The small molecule below binds the protein below.
Small molecule (SMILES): CC1(C)[C@@H]2CC[C@@]1(C)C(=O)C2

Sequence of chain 1.A:
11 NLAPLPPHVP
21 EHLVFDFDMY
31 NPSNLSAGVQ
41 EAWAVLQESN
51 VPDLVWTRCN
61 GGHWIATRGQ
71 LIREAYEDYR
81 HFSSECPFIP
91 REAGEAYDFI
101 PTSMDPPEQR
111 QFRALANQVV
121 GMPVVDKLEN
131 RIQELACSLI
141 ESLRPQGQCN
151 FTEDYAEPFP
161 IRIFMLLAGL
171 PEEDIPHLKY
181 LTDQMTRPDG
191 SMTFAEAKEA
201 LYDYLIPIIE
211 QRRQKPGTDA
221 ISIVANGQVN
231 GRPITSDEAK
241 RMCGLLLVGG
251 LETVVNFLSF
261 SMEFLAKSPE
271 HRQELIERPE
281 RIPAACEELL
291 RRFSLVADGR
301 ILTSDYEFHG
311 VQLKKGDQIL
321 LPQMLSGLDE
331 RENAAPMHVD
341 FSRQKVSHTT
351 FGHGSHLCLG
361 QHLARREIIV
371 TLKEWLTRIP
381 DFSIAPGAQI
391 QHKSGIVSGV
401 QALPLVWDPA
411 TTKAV

Binding-site contacts:
Ligand atom C10 contacts residue VAL248 of chain 1.A at 3.7 Å (hydrophobic).
Ligand atom C2 contacts residue LEU245 of chain 1.A at 3.9 Å (hydrophobic).
Ligand atom C9 contacts residue THR253 of chain 1.A at 3.9 Å.
Ligand atom C8 contacts residue VAL296 of chain 1.A at 3.8 Å (hydrophobic).
Ligand atom C3 contacts residue HEM1 of chain 1.C at 4.3 Å.
Ligand atom C6 contacts residue VAL248 of chain 1.A at 3.8 Å (hydrophobic).
Ligand atom O contacts residue PHE88 of chain 1.A at 3.4 Å.
Ligand atom C10 contacts residue ILE396 of chain 1.A at 4.2 Å (hydrophobic).
Ligand atom C10 contacts residue VAL397 of chain 1.A at 4.2 Å (hydrophobic).
Ligand atom C3 contacts residue LEU245 of chain 1.A at 4.0 Å (hydrophobic).
Ligand atom C8 contacts residue ILE396 of chain 1.A at 4.4 Å (hydrophobic).
Ligand atom C2 contacts residue TYR97 of chain 1.A at 3.6 Å (hydrophobic).
Ligand atom C3 contacts residue THR102 of chain 1.A at 4.0 Å.
Ligand atom C8 contacts residue ASP298 of chain 1.A at 3.7 Å.
Ligand atom C10 contacts residue PHE88 of chain 1.A at 4.0 Å (hydrophobic).
Ligand atom C10 contacts residue THR186 of chain 1.A at 4.1 Å.
Ligand atom C6 contacts residue GLY249 of chain 1.A at 4.1 Å.
Ligand atom C2 contacts residue PHE88 of chain 1.A at 4.3 Å (hydrophobic).
Ligand atom O contacts residue LEU245 of chain 1.A at 3.7 Å.
Ligand atom C5 contacts residue GLY249 of chain 1.A at 4.5 Å.
Ligand atom C9 contacts residue VAL397 of chain 1.A at 4.3 Å (hydrophobic).
Ligand atom C4 contacts residue HEM1 of chain 1.C at 3.7 Å.
Ligand atom C8 contacts residue HEM1 of chain 1.C at 4.2 Å.
Ligand atom C9 contacts residue HEM1 of chain 1.C at 4.0 Å.
Ligand atom C3 contacts residue TYR97 of chain 1.A at 3.9 Å (hydrophobic).
Ligand atom O contacts residue TYR97 of chain 1.A at 2.7 Å (h-bond).
Ligand atom C9 contacts residue VAL296 of chain 1.A at 4.0 Å (hydrophobic).
Ligand atom C5 contacts residue LEU245 of chain 1.A at 4.3 Å (hydrophobic).
Ligand atom C6 contacts residue LEU245 of chain 1.A at 4.2 Å (hydrophobic).
Ligand atom C1 contacts residue VAL248 of chain 1.A at 4.3 Å (hydrophobic).
Ligand atom C5 contacts residue HEM1 of chain 1.C at 3.8 Å.